This small molecule binds to this protein.
Small molecule (SMILES): CC(=O)N[C@@H]1[C@@H](O)[C@H](O)[C@@H](CO)O[C@H]1O

Sequence of chain 1.A:
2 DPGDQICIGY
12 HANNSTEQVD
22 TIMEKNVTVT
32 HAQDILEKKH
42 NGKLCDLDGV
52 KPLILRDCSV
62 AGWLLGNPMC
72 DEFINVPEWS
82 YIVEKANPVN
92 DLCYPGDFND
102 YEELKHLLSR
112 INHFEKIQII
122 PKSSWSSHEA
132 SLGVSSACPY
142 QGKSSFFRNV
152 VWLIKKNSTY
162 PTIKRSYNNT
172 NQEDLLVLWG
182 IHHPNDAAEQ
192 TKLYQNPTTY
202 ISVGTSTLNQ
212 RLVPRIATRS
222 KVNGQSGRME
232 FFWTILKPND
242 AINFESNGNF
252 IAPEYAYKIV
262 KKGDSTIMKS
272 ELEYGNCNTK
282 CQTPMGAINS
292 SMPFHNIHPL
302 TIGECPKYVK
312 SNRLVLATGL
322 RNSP

Binding-site contacts:
Ligand atom C3 contacts residue ASN27 of chain 1.A at 3.9 Å.
Ligand atom C8 contacts residue LYS26 of chain 1.A at 4.2 Å.
Ligand atom C2 contacts residue ASN27 of chain 1.A at 2.6 Å.
Ligand atom C1 contacts residue ASN27 of chain 1.A at 1.4 Å.
Ligand atom N2 contacts residue ASN27 of chain 1.A at 3.0 Å (h-bond).
Ligand atom C4 contacts residue ASN27 of chain 1.A at 4.3 Å.
Ligand atom O7 contacts residue ASN27 of chain 1.A at 3.3 Å (h-bond).
Ligand atom O5 contacts residue ASN27 of chain 1.A at 2.3 Å (h-bond).
Ligand atom O5 contacts residue GLN19 of chain 1.A at 4.5 Å.
Ligand atom C5 contacts residue ASN27 of chain 1.A at 3.6 Å.
Ligand atom C7 contacts residue ASN27 of chain 1.A at 3.3 Å.